Binding-site contacts:
Ligand atom O7 contacts residue ASN308 of chain 1.I at 3.8 Å.
Ligand atom C5 contacts residue ASN308 of chain 1.I at 3.7 Å.
Ligand atom N2 contacts residue ASN308 of chain 1.I at 2.9 Å (h-bond).
Ligand atom C4 contacts residue ASN308 of chain 1.I at 4.1 Å.
Ligand atom O5 contacts residue ASN308 of chain 1.I at 2.4 Å (h-bond).
Ligand atom C2 contacts residue ASN308 of chain 1.I at 2.4 Å.
Ligand atom C8 contacts residue ASN308 of chain 1.I at 3.9 Å.
Ligand atom C1 contacts residue ASN308 of chain 1.I at 1.4 Å.
Ligand atom C7 contacts residue ASN308 of chain 1.I at 3.5 Å.
Ligand atom C1 contacts residue TRP364 of chain 1.I at 4.2 Å (hydrophobic).
Ligand atom C3 contacts residue ASN308 of chain 1.I at 3.7 Å.

A protein and the small-molecule ligand that binds it are described below.
Small molecule (SMILES): CC(=O)N[C@@H]1[C@@H](O)[C@H](O)[C@@H](CO)O[C@H]1O

Sequence of chain 1.I:
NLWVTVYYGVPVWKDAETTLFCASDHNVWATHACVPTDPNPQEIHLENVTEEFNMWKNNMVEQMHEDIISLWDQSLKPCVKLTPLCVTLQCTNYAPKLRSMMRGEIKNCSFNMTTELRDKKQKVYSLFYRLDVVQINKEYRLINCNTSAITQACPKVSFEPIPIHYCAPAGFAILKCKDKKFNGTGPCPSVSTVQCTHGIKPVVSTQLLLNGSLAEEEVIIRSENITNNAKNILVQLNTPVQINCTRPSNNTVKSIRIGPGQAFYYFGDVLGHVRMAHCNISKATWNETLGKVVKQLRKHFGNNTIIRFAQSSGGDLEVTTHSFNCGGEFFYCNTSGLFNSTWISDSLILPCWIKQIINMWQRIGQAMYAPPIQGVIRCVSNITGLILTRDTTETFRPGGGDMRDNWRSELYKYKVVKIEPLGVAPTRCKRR